Sequence of chain 1.A:
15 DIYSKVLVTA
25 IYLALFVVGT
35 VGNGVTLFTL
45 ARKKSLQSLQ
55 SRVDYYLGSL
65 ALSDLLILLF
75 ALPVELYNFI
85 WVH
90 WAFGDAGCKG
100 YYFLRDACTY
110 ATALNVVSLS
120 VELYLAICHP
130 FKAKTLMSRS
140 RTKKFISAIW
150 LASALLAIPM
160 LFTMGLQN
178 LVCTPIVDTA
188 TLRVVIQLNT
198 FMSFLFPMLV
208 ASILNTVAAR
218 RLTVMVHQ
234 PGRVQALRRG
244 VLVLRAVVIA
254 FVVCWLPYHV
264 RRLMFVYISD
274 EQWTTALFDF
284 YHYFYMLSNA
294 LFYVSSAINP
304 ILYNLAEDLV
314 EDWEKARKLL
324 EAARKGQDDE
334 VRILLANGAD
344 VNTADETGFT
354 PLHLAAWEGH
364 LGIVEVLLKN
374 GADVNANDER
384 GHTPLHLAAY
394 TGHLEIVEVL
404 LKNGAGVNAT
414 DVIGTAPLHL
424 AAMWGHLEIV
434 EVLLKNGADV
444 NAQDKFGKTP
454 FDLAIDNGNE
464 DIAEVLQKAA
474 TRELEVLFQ

The small molecule below binds the protein below.
Small molecule (SMILES): COc1cccc(OC)c1-c1cc(C(=O)NC2(C(=O)O)C3CC4CC(C3)CC2C4)nn1-c1ccnc2cc(Cl)ccc12

Binding-site contacts:
Ligand atom C9 contacts residue MET163 of chain 1.A at 3.7 Å (hydrophobic).
Ligand atom C4 contacts residue ILE193 of chain 1.A at 3.7 Å (hydrophobic).
Ligand atom N2 contacts residue PHE268 of chain 1.A at 4.0 Å.
Ligand atom C21 contacts residue PHE268 of chain 1.A at 3.9 Å (hydrophobic).
Ligand atom C17 contacts residue TYR284 of chain 1.A at 3.5 Å (hydrophobic).
Ligand atom C16 contacts residue ARG264 of chain 1.A at 3.6 Å.
Ligand atom C11 contacts residue ILE193 of chain 1.A at 3.9 Å (hydrophobic).
Ligand atom O2 contacts residue ARG265 of chain 1.A at 3.0 Å (salt-bridge).
Ligand atom N1 contacts residue TYR288 of chain 1.A at 3.9 Å.
Ligand atom O1 contacts residue ARG264 of chain 1.A at 2.4 Å (salt-bridge).
Ligand atom C21 contacts residue ILE271 of chain 1.A at 3.7 Å (hydrophobic).
Ligand atom C8 contacts residue TYR101 of chain 1.A at 3.2 Å (hydrophobic).
Ligand atom O3 contacts residue ARG264 of chain 1.A at 3.8 Å.
Ligand atom O contacts residue ARG265 of chain 1.A at 3.8 Å.
Ligand atom O2 contacts residue ARG264 of chain 1.A at 3.9 Å.
Ligand atom C26 contacts residue TYR284 of chain 1.A at 3.9 Å (hydrophobic).
Ligand atom O contacts residue ARG264 of chain 1.A at 3.6 Å (salt-bridge).
Ligand atom C20 contacts residue PHE268 of chain 1.A at 3.8 Å (hydrophobic).
Ligand atom C2 contacts residue ARG264 of chain 1.A at 3.5 Å.
Ligand atom C4 contacts residue PHE268 of chain 1.A at 3.6 Å (hydrophobic).
Ligand atom C9 contacts residue LEU189 of chain 1.A at 3.9 Å (hydrophobic).
Ligand atom CL contacts residue PHE281 of chain 1.A at 3.6 Å.
Ligand atom C19 contacts residue ILE271 of chain 1.A at 3.7 Å (hydrophobic).
Ligand atom C16 contacts residue PHE287 of chain 1.A at 3.6 Å (hydrophobic).
Ligand atom C18 contacts residue TYR284 of chain 1.A at 3.7 Å (hydrophobic).
Ligand atom C11 contacts residue ARG265 of chain 1.A at 3.7 Å.
Ligand atom CL contacts residue HIS285 of chain 1.A at 3.5 Å.
Ligand atom C18 contacts residue ILE271 of chain 1.A at 3.9 Å (hydrophobic).
Ligand atom O1 contacts residue TYR288 of chain 1.A at 3.6 Å (h-bond).
Ligand atom C22 contacts residue ARG264 of chain 1.A at 3.7 Å.
Ligand atom O3 contacts residue TYR288 of chain 1.A at 3.9 Å.
Ligand atom C12 contacts residue TYR288 of chain 1.A at 3.9 Å (hydrophobic).
Ligand atom C10 contacts residue MET163 of chain 1.A at 4.0 Å (hydrophobic).
Ligand atom C18 contacts residue MET267 of chain 1.A at 3.9 Å (hydrophobic).
Ligand atom C22 contacts residue PHE268 of chain 1.A at 3.6 Å (hydrophobic).
Ligand atom C25 contacts residue TYR288 of chain 1.A at 3.9 Å (hydrophobic).
Ligand atom N1 contacts residue PHE268 of chain 1.A at 3.8 Å.
Ligand atom C12 contacts residue PHE268 of chain 1.A at 3.8 Å (hydrophobic).
Ligand atom O4 contacts residue PHE268 of chain 1.A at 3.4 Å.
Ligand atom C16 contacts residue TYR284 of chain 1.A at 3.8 Å (hydrophobic).